Binding-site contacts:
Ligand atom O5 contacts residue ASN40 of chain 1.A at 4.1 Å.
Ligand atom N2 contacts residue GLN322 of chain 1.A at 4.0 Å.
Ligand atom C2 contacts residue ASN35 of chain 1.A at 2.4 Å.
Ligand atom C3 contacts residue ASN35 of chain 1.A at 3.8 Å.
Ligand atom O5 contacts residue ASN35 of chain 1.A at 2.4 Å (h-bond).
Ligand atom C5 contacts residue THR37 of chain 1.A at 4.3 Å.
Ligand atom C7 contacts residue ASN35 of chain 1.A at 3.9 Å.
Ligand atom O6 contacts residue GLU39 of chain 1.A at 3.2 Å (salt-bridge).
Ligand atom C6 contacts residue GLU39 of chain 1.A at 3.3 Å.
Ligand atom O5 contacts residue THR37 of chain 1.A at 4.0 Å.
Ligand atom O6 contacts residue THR37 of chain 1.A at 3.8 Å.
Ligand atom O6 contacts residue ASN40 of chain 1.A at 4.2 Å.
Ligand atom N2 contacts residue ASN35 of chain 1.A at 2.9 Å (h-bond).
Ligand atom C6 contacts residue THR37 of chain 1.A at 4.0 Å.
Ligand atom C4 contacts residue ASN35 of chain 1.A at 4.2 Å.
Ligand atom C8 contacts residue GLN322 of chain 1.A at 4.2 Å.
Ligand atom O7 contacts residue ASN35 of chain 1.A at 4.4 Å.
Ligand atom C5 contacts residue ASN35 of chain 1.A at 3.7 Å.
Ligand atom C1 contacts residue ASN35 of chain 1.A at 1.4 Å.

This protein binds this small molecule.
Small molecule (SMILES): CC(=O)N[C@@H]1[C@@H](O)[C@H](O)[C@@H](CO)O[C@H]1O

Sequence of chain 1.A:
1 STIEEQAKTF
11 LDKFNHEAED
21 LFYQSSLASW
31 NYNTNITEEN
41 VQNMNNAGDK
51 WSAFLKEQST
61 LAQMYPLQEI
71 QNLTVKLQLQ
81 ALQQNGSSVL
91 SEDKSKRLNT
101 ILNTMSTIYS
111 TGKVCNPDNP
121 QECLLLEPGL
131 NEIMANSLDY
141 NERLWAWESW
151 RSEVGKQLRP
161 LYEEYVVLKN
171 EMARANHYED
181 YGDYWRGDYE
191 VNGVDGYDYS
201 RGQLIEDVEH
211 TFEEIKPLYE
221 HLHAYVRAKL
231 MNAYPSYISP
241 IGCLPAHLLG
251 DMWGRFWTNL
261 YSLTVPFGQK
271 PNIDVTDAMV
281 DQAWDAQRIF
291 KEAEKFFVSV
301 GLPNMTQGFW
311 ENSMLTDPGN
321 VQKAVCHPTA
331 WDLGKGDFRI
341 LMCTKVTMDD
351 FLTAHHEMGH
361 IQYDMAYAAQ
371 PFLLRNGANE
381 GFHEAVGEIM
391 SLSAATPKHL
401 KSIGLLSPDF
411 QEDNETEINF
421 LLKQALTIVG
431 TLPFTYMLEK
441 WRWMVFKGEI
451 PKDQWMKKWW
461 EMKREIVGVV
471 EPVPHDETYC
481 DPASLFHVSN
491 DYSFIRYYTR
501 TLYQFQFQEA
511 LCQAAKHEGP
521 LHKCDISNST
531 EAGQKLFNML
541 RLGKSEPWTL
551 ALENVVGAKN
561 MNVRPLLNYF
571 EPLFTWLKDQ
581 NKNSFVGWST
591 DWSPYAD